Sequence of chain 1.A:
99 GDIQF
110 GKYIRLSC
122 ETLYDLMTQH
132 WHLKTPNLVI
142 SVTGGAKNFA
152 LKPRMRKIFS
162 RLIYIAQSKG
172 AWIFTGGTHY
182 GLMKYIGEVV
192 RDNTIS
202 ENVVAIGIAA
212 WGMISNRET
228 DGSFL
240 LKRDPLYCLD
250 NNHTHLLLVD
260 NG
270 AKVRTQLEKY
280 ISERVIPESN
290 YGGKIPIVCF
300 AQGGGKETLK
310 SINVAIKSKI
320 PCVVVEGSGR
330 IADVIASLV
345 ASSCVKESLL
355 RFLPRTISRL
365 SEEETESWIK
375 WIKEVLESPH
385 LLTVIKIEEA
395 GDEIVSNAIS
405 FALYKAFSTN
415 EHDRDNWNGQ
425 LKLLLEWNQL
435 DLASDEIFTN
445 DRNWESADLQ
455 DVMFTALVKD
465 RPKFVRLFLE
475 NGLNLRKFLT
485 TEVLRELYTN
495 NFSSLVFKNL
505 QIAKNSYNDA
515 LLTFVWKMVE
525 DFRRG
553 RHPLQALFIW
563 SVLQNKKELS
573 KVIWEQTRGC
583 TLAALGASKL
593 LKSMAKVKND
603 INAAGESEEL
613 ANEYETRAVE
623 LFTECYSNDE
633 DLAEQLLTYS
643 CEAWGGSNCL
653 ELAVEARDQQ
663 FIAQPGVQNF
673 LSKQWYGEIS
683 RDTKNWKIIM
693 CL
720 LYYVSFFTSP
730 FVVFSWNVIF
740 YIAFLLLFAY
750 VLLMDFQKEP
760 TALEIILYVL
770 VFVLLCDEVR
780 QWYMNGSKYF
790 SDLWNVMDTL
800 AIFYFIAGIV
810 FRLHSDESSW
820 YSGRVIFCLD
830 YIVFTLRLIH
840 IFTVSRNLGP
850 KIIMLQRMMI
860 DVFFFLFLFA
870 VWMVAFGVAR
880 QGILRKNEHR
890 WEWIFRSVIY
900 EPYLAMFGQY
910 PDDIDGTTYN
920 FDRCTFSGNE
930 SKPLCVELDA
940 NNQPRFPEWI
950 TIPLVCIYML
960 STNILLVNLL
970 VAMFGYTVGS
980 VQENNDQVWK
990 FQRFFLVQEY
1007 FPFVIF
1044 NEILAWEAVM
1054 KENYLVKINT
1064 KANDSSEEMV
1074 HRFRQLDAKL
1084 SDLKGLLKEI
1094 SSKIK

This protein binds this small molecule.
Small molecule (SMILES): CC(C)CCC[C@@H](C)[C@H]1CC[C@H]2[C@@H]3CC=C4C[C@@H](OC(=O)CCC(=O)O)CC[C@]4(C)[C@H]3CC[C@]12C

Sequence of chain 1.B:
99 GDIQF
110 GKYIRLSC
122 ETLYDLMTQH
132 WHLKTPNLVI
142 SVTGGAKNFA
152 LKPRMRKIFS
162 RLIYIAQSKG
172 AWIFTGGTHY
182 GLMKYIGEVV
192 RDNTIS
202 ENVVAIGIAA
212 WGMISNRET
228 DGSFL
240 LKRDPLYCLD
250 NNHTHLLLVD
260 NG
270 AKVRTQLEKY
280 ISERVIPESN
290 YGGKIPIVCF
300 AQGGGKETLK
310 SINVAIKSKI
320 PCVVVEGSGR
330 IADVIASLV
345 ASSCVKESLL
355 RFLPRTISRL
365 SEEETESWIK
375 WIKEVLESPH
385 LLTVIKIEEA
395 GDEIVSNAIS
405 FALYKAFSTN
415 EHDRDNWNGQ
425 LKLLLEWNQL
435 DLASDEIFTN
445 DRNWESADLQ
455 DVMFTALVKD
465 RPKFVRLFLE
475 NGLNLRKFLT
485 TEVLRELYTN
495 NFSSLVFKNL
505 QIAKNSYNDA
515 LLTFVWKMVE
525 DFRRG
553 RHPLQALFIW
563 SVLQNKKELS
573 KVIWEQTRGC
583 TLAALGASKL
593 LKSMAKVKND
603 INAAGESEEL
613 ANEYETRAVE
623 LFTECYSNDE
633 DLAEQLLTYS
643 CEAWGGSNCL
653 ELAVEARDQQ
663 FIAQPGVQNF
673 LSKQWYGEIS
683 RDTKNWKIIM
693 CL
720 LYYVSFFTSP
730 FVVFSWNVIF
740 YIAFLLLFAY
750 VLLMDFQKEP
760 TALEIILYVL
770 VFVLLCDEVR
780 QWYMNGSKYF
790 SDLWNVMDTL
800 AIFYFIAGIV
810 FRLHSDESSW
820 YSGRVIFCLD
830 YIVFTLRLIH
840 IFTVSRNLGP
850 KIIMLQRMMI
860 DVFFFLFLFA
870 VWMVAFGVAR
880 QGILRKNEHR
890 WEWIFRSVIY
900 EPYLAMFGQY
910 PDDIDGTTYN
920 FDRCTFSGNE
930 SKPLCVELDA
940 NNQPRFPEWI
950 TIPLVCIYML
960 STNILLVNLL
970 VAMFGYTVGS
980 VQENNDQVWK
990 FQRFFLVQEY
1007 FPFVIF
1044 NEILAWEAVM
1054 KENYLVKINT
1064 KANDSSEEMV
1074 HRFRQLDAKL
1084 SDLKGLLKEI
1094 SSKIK

Binding-site contacts:
Ligand atom CAA contacts residue MET872 of chain 1.B at 3.8 Å (hydrophobic).
Ligand atom CAZ contacts residue GLU891 of chain 1.B at 4.1 Å.
Ligand atom CAD contacts residue GLU891 of chain 1.B at 3.9 Å.
Ligand atom OAG contacts residue GLU947 of chain 1.A at 4.3 Å.
Ligand atom CAE contacts residue PHE894 of chain 1.B at 4.2 Å (hydrophobic).
Ligand atom CAD contacts residue ARG889 of chain 1.B at 4.2 Å.
Ligand atom CAP contacts residue PRO952 of chain 1.A at 4.2 Å (hydrophobic).
Ligand atom CAS contacts residue ILE951 of chain 1.A at 4.1 Å (hydrophobic).
Ligand atom CAJ contacts residue TYR902 of chain 1.B at 4.3 Å (hydrophobic).
Ligand atom CAR contacts residue ARG889 of chain 1.B at 4.2 Å.
Ligand atom CAU contacts residue ILE951 of chain 1.A at 3.8 Å (hydrophobic).
Ligand atom CAD contacts residue PHE894 of chain 1.B at 4.0 Å (hydrophobic).
Ligand atom OAG contacts residue PRO946 of chain 1.A at 3.5 Å (h-bond).
Ligand atom CAI contacts residue TRP948 of chain 1.A at 3.6 Å (hydrophobic).
Ligand atom CAT contacts residue ILE951 of chain 1.A at 3.7 Å (hydrophobic).
Ligand atom CAX contacts residue GLU891 of chain 1.B at 4.1 Å.
Ligand atom CAT contacts residue GLU947 of chain 1.A at 3.6 Å.
Ligand atom CAS contacts residue PHE894 of chain 1.B at 3.8 Å (hydrophobic).
Ligand atom CAC contacts residue TYR899 of chain 1.B at 4.3 Å (hydrophobic).
Ligand atom CAS contacts residue TYR899 of chain 1.B at 4.0 Å (hydrophobic).
Ligand atom CBA contacts residue MET872 of chain 1.B at 4.0 Å (hydrophobic).
Ligand atom OAW contacts residue ARG889 of chain 1.B at 4.0 Å.
Ligand atom CAA contacts residue PHE868 of chain 1.B at 4.2 Å (hydrophobic).
Ligand atom CBB contacts residue ILE898 of chain 1.B at 4.1 Å (hydrophobic).
Ligand atom CBF contacts residue ILE951 of chain 1.A at 4.1 Å (hydrophobic).
Ligand atom CAC contacts residue TYR902 of chain 1.B at 4.0 Å (hydrophobic).
Ligand atom OAH contacts residue GLU891 of chain 1.B at 3.4 Å (salt-bridge).
Ligand atom CBC contacts residue GLU947 of chain 1.A at 3.9 Å.
Ligand atom CAR contacts residue GLU947 of chain 1.A at 3.9 Å.
Ligand atom CAU contacts residue PHE894 of chain 1.B at 4.3 Å (hydrophobic).
Ligand atom CAU contacts residue TYR899 of chain 1.B at 3.8 Å (hydrophobic).
Ligand atom OAG contacts residue TRP948 of chain 1.A at 4.0 Å.
Ligand atom CAR contacts residue ARG895 of chain 1.B at 3.5 Å.
Ligand atom CAC contacts residue CYS955 of chain 1.A at 3.7 Å (hydrophobic).
Ligand atom CAD contacts residue ARG895 of chain 1.B at 4.1 Å.
Ligand atom CAV contacts residue ARG889 of chain 1.B at 4.2 Å.
Ligand atom CAL contacts residue GLU891 of chain 1.B at 4.1 Å.
Ligand atom CAE contacts residue ILE898 of chain 1.B at 3.8 Å (hydrophobic).
Ligand atom CAT contacts residue ARG895 of chain 1.B at 4.1 Å.
Ligand atom CAV contacts residue GLU891 of chain 1.B at 3.3 Å.